Binding-site contacts:
Ligand atom C contacts residue GLU12 of chain 1.A at 4.3 Å.
Ligand atom C5 contacts residue GLU12 of chain 1.A at 3.6 Å.
Ligand atom C4 contacts residue GLU12 of chain 1.A at 3.6 Å.
Ligand atom C1 contacts residue GLU12 of chain 1.A at 4.0 Å.
Ligand atom O1 contacts residue GLN8 of chain 1.A at 3.9 Å.
Ligand atom O1 contacts residue GLU12 of chain 1.A at 2.7 Å (salt-bridge).
Ligand atom O2 contacts residue GLU12 of chain 1.A at 3.0 Å (salt-bridge).
Ligand atom O1 contacts residue LEU9 of chain 1.A at 4.0 Å.
Ligand atom C5 contacts residue GLN8 of chain 1.A at 4.3 Å.

This protein binds this small molecule.
Small molecule (SMILES): Cc1ccc(C(=O)O)o1

Sequence of chain 1.A:
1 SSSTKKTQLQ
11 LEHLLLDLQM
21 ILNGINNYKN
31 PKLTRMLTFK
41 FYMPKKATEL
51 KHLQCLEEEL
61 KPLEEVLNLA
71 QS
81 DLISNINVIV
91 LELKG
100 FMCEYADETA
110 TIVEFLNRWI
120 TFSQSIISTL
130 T